Binding-site contacts:
Ligand atom CBC contacts residue GLU61 of chain 1.A at 3.5 Å.
Ligand atom CAV contacts residue GLU61 of chain 1.A at 3.2 Å.
Ligand atom CAW contacts residue PHE90 of chain 1.A at 3.8 Å (hydrophobic).
Ligand atom NBP contacts residue ASP170 of chain 1.A at 3.0 Å (salt-bridge).
Ligand atom CAW contacts residue PHE171 of chain 1.A at 3.7 Å (hydrophobic).
Ligand atom OBB contacts residue GLY169 of chain 1.A at 3.4 Å.
Ligand atom CAY contacts residue PHE90 of chain 1.A at 3.7 Å (hydrophobic).
Ligand atom CAX contacts residue PHE171 of chain 1.A at 3.4 Å (hydrophobic).
Ligand atom NBA contacts residue GLU61 of chain 1.A at 2.6 Å (salt-bridge).
Ligand atom CAM contacts residue LEU159 of chain 1.A at 3.7 Å (hydrophobic).
Ligand atom CAO contacts residue ALA43 of chain 1.A at 3.2 Å (hydrophobic).
Ligand atom CAO contacts residue GLU91 of chain 1.A at 2.9 Å.
Ligand atom OBB contacts residue ASP170 of chain 1.A at 2.8 Å (salt-bridge).
Ligand atom NAI contacts residue GLY96 of chain 1.A at 3.6 Å.
Ligand atom CAY contacts residue PHE171 of chain 1.A at 3.5 Å (hydrophobic).
Ligand atom CAP contacts residue LEU159 of chain 1.A at 3.6 Å (hydrophobic).
Ligand atom CBK contacts residue LEU68 of chain 1.A at 3.5 Å (hydrophobic).
Ligand atom CBS contacts residue ASP170 of chain 1.A at 3.5 Å.
Ligand atom CBJ contacts residue HIS150 of chain 1.A at 3.6 Å.
Ligand atom NAN contacts residue TYR92 of chain 1.A at 3.5 Å.
Ligand atom CBQ contacts residue ASP170 of chain 1.A at 3.6 Å.
Ligand atom CAP contacts residue ALA43 of chain 1.A at 3.5 Å (hydrophobic).
Ligand atom NAN contacts residue GLU91 of chain 1.A at 3.7 Å.
Ligand atom CAU contacts residue LYS45 of chain 1.A at 3.6 Å.
Ligand atom CBR contacts residue LEU64 of chain 1.A at 3.7 Å (hydrophobic).
Ligand atom CBH contacts residue LEU65 of chain 1.A at 3.6 Å (hydrophobic).
Ligand atom CAZ contacts residue GLU61 of chain 1.A at 3.6 Å.
Ligand atom CAO contacts residue TYR92 of chain 1.A at 3.7 Å (hydrophobic).
Ligand atom CAV contacts residue ASP170 of chain 1.A at 3.7 Å.
Ligand atom OBB contacts residue VAL74 of chain 1.A at 3.6 Å.
Ligand atom NAN contacts residue MET93 of chain 1.A at 2.9 Å (h-bond).
Ligand atom OBB contacts residue PHE171 of chain 1.A at 3.6 Å.
Ligand atom CAO contacts residue MET93 of chain 1.A at 3.6 Å (hydrophobic).
Ligand atom CAZ contacts residue ASP170 of chain 1.A at 3.4 Å.
Ligand atom NBA contacts residue ASP170 of chain 1.A at 3.5 Å (salt-bridge).
Ligand atom CBC contacts residue ASP170 of chain 1.A at 3.7 Å.
Ligand atom CAJ contacts residue MET93 of chain 1.A at 3.2 Å (hydrophobic).
Ligand atom CAW contacts residue GLU61 of chain 1.A at 3.7 Å.
Ligand atom CBD contacts residue GLU61 of chain 1.A at 3.4 Å.
Ligand atom CAX contacts residue PHE90 of chain 1.A at 3.7 Å (hydrophobic).

Sequence of chain 1.A:
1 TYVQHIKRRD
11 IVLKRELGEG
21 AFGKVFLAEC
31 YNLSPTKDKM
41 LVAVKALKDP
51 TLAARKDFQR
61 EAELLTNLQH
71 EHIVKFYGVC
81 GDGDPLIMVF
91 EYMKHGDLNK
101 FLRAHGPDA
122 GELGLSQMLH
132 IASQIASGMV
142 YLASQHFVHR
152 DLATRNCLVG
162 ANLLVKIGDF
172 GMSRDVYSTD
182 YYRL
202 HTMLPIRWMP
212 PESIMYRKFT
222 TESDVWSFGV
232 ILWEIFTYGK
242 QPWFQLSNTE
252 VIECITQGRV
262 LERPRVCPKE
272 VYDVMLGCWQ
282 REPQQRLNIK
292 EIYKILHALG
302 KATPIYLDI

The small molecule below binds the protein below.
Small molecule (SMILES): Cc1c(C#Cc2cnc3cnc(-c4ccc(N)cc4)cn23)cccc1C(=O)Nc1cc(C(C)C)cc(N2CCN(C)CC2)c1